A small-molecule ligand and the protein it binds are described below.
Small molecule (SMILES): CC(=O)N[C@@H]1[C@@H](O)[C@H](O)[C@@H](CO)O[C@H]1O

Sequence of chain 1.A:
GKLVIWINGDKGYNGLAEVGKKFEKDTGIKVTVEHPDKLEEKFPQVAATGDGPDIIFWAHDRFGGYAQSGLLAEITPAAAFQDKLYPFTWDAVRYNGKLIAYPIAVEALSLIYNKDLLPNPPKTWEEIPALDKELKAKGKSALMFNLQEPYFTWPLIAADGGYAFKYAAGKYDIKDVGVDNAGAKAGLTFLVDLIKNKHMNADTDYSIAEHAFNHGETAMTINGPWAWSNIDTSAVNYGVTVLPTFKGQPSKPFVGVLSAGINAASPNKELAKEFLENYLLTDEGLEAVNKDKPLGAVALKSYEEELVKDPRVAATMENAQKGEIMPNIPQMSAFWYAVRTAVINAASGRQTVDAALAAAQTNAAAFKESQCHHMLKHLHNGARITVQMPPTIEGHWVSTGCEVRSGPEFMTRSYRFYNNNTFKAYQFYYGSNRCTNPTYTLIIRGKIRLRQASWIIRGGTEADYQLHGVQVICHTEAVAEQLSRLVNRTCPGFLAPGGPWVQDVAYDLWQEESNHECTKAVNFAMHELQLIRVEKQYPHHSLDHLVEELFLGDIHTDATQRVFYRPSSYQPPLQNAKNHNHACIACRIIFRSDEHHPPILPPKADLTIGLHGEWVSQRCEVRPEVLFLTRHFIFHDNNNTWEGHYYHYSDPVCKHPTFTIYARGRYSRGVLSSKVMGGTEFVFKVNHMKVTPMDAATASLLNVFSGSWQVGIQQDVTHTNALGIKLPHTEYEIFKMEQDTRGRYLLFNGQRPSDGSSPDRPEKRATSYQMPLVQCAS

Binding-site contacts:
Ligand atom N2 contacts residue ASN495 of chain 1.A at 2.9 Å (h-bond).
Ligand atom C3 contacts residue ASN495 of chain 1.A at 3.8 Å.
Ligand atom C1 contacts residue ASN495 of chain 1.A at 1.4 Å.
Ligand atom O5 contacts residue ARG496 of chain 1.A at 4.5 Å.
Ligand atom C2 contacts residue ASN495 of chain 1.A at 2.5 Å.
Ligand atom C7 contacts residue ASN495 of chain 1.A at 3.9 Å.
Ligand atom O7 contacts residue ASN495 of chain 1.A at 4.4 Å.
Ligand atom C4 contacts residue ASN495 of chain 1.A at 4.2 Å.
Ligand atom C5 contacts residue ASN495 of chain 1.A at 3.6 Å.
Ligand atom O5 contacts residue ASN495 of chain 1.A at 2.4 Å (h-bond).